Sequence of chain 1.A:
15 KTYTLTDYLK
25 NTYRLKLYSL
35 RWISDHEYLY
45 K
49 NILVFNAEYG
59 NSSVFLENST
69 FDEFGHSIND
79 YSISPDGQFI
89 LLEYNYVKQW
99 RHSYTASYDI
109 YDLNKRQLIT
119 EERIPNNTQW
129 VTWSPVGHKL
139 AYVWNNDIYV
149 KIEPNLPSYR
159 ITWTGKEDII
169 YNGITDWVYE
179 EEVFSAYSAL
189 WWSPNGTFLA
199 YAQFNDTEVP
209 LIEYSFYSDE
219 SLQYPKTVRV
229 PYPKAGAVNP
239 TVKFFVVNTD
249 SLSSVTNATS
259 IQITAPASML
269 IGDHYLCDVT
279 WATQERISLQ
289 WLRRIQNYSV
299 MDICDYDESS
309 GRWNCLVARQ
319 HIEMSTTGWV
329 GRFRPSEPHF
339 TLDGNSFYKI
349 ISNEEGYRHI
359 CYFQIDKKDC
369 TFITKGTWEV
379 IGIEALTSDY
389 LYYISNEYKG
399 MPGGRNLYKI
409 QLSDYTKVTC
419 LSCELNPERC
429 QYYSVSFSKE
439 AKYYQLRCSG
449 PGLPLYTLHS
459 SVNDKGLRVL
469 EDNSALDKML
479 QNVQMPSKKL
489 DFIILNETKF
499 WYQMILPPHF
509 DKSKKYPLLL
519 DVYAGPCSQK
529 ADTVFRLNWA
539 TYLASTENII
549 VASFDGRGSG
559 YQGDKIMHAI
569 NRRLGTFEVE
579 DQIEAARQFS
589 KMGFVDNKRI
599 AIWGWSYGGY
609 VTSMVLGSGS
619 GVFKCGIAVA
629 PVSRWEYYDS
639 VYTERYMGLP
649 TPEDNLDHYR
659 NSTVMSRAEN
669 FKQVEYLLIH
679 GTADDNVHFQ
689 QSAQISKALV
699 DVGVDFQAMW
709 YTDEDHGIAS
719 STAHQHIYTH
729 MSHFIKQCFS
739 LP

Binding-site contacts:
Ligand atom O7 contacts residue ASN203 of chain 1.A at 3.2 Å (h-bond).
Ligand atom C1 contacts residue ILE168 of chain 1.A at 4.1 Å (hydrophobic).
Ligand atom C3 contacts residue ASN203 of chain 1.A at 3.9 Å.
Ligand atom C2 contacts residue THR205 of chain 1.A at 4.3 Å.
Ligand atom C6 contacts residue GLU206 of chain 1.A at 3.7 Å.
Ligand atom O5 contacts residue THR205 of chain 1.A at 3.3 Å (h-bond).
Ligand atom O7 contacts residue ILE168 of chain 1.A at 4.4 Å.
Ligand atom C7 contacts residue ILE168 of chain 1.A at 3.7 Å (hydrophobic).
Ligand atom C2 contacts residue ASN203 of chain 1.A at 2.5 Å.
Ligand atom O7 contacts residue GLN201 of chain 1.A at 4.0 Å.
Ligand atom C4 contacts residue THR205 of chain 1.A at 4.3 Å.
Ligand atom N2 contacts residue ILE168 of chain 1.A at 3.7 Å.
Ligand atom C8 contacts residue ILE168 of chain 1.A at 3.7 Å (hydrophobic).
Ligand atom N2 contacts residue ASN203 of chain 1.A at 2.9 Å (h-bond).
Ligand atom C6 contacts residue THR205 of chain 1.A at 3.7 Å.
Ligand atom C8 contacts residue ASN203 of chain 1.A at 4.5 Å.
Ligand atom C3 contacts residue THR205 of chain 1.A at 4.5 Å.
Ligand atom C5 contacts residue ASN203 of chain 1.A at 3.6 Å.
Ligand atom O6 contacts residue GLU206 of chain 1.A at 3.7 Å.
Ligand atom C7 contacts residue ASN203 of chain 1.A at 3.3 Å.
Ligand atom C4 contacts residue ASN203 of chain 1.A at 4.3 Å.
Ligand atom O5 contacts residue ASN203 of chain 1.A at 2.4 Å (h-bond).
Ligand atom C1 contacts residue ASN203 of chain 1.A at 1.4 Å.
Ligand atom C1 contacts residue THR205 of chain 1.A at 3.2 Å.
Ligand atom C8 contacts residue GLU206 of chain 1.A at 3.5 Å.
Ligand atom O7 contacts residue THR205 of chain 1.A at 4.1 Å.
Ligand atom C5 contacts residue THR205 of chain 1.A at 3.1 Å.
Ligand atom C8 contacts residue THR162 of chain 1.A at 4.5 Å.

This small molecule binds to this protein.
Small molecule (SMILES): CC(=O)N[C@H]1[C@H](O[C@H]2[C@H](O)[C@@H](NC(C)=O)CO[C@@H]2CO)O[C@H](CO)[C@@H](O)[C@@H]1O